This protein binds this small molecule.
Small molecule (SMILES): C[C@@H](N)C1CCC(C(=O)Nc2ccncc2)CC1

Binding-site contacts:
Ligand atom C13 contacts residue MET154 of chain 4.A at 3.9 Å (hydrophobic).
Ligand atom C16 contacts residue ILE83 of chain 4.A at 3.7 Å (hydrophobic).
Ligand atom N11 contacts residue MET157 of chain 4.A at 3.0 Å (h-bond).
Ligand atom C35 contacts residue ASP217 of chain 4.A at 4.0 Å.
Ligand atom N43 contacts residue ASN204 of chain 4.A at 2.8 Å (h-bond).
Ligand atom C22 contacts residue VAL91 of chain 4.A at 4.0 Å (hydrophobic).
Ligand atom C34 contacts residue ASN204 of chain 4.A at 3.8 Å.
Ligand atom C42 contacts residue ASP203 of chain 4.A at 3.9 Å.
Ligand atom C15 contacts residue ILE83 of chain 4.A at 3.8 Å (hydrophobic).
Ligand atom C15 contacts residue PHE369 of chain 4.A at 3.8 Å (hydrophobic).
Ligand atom C42 contacts residue ASN204 of chain 4.A at 3.5 Å.
Ligand atom C12 contacts residue GLU155 of chain 4.A at 3.5 Å.
Ligand atom C12 contacts residue MET157 of chain 4.A at 3.8 Å (hydrophobic).
Ligand atom C16 contacts residue LEU206 of chain 4.A at 4.0 Å (hydrophobic).
Ligand atom C16 contacts residue PHE369 of chain 4.A at 3.7 Å (hydrophobic).
Ligand atom C36 contacts residue ALA216 of chain 4.A at 4.1 Å (hydrophobic).
Ligand atom C14 contacts residue VAL91 of chain 4.A at 4.1 Å (hydrophobic).
Ligand atom N21 contacts residue LEU206 of chain 4.A at 3.9 Å.
Ligand atom C15 contacts residue LEU206 of chain 4.A at 3.7 Å (hydrophobic).
Ligand atom C33 contacts residue PHE88 of chain 4.A at 3.8 Å (hydrophobic).
Ligand atom C41 contacts residue ASN204 of chain 4.A at 3.5 Å.
Ligand atom C41 contacts residue ASP217 of chain 4.A at 3.4 Å.
Ligand atom C14 contacts residue LEU206 of chain 4.A at 3.8 Å (hydrophobic).
Ligand atom C35 contacts residue ASN204 of chain 4.A at 3.1 Å.
Ligand atom C22 contacts residue LEU206 of chain 4.A at 4.1 Å (hydrophobic).
Ligand atom C42 contacts residue LYS201 of chain 4.A at 3.8 Å.
Ligand atom C16 contacts residue MET157 of chain 4.A at 3.8 Å (hydrophobic).
Ligand atom N11 contacts residue GLU155 of chain 4.A at 3.9 Å.
Ligand atom O23 contacts residue ALA216 of chain 4.A at 3.9 Å.
Ligand atom N11 contacts residue ALA104 of chain 4.A at 3.7 Å.
Ligand atom C36 contacts residue ASP203 of chain 4.A at 3.9 Å.
Ligand atom C34 contacts residue ASP217 of chain 4.A at 3.3 Å.
Ligand atom O23 contacts residue LYS106 of chain 4.A at 4.0 Å.
Ligand atom N43 contacts residue ASP217 of chain 4.A at 2.6 Å (salt-bridge).
Ligand atom C35 contacts residue ASP203 of chain 4.A at 3.2 Å.
Ligand atom C12 contacts residue ALA104 of chain 4.A at 3.6 Å (hydrophobic).
Ligand atom C32 contacts residue VAL91 of chain 4.A at 3.5 Å (hydrophobic).
Ligand atom N11 contacts residue TYR156 of chain 4.A at 4.0 Å.
Ligand atom N21 contacts residue VAL91 of chain 4.A at 3.9 Å.
Ligand atom N43 contacts residue LYS201 of chain 4.A at 3.9 Å.

Sequence of chain 4.A:
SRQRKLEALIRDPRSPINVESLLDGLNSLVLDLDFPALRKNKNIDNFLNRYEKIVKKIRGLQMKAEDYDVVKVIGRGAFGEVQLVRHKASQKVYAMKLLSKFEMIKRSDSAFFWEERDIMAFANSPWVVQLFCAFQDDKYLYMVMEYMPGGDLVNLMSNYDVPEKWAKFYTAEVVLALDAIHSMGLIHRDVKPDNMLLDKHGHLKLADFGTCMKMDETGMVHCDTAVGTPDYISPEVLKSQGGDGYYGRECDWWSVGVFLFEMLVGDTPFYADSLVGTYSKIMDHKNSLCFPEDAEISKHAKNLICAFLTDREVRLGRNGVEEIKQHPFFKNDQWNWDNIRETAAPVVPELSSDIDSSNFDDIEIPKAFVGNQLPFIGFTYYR